Sequence of chain 1.B:
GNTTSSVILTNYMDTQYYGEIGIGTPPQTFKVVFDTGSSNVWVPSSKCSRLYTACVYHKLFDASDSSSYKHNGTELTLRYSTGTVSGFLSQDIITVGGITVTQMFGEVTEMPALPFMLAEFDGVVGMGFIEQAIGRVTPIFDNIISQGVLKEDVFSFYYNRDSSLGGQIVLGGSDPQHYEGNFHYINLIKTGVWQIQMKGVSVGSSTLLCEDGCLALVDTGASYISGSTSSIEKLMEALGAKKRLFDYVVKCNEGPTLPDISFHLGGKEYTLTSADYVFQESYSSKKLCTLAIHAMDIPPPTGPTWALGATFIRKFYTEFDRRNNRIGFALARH

Binding-site contacts:
Ligand atom C4 contacts residue ASN75 of chain 1.B at 4.3 Å.
Ligand atom C1 contacts residue THR77 of chain 1.B at 3.8 Å.
Ligand atom O6 contacts residue MET107 of chain 1.B at 4.4 Å.
Ligand atom C3 contacts residue THR77 of chain 1.B at 4.4 Å.
Ligand atom O6 contacts residue LEU92 of chain 1.B at 4.5 Å.
Ligand atom O6 contacts residue VAL140 of chain 1.B at 4.5 Å.
Ligand atom N2 contacts residue THR77 of chain 1.B at 3.1 Å (h-bond).
Ligand atom N2 contacts residue ASN75 of chain 1.B at 3.0 Å (h-bond).
Ligand atom C7 contacts residue THR77 of chain 1.B at 4.0 Å.
Ligand atom C8 contacts residue ASN75 of chain 1.B at 3.3 Å.
Ligand atom C7 contacts residue ASN75 of chain 1.B at 3.6 Å.
Ligand atom O5 contacts residue MET107 of chain 1.B at 4.0 Å.
Ligand atom C5 contacts residue ASN75 of chain 1.B at 3.7 Å.
Ligand atom C8 contacts residue THR77 of chain 1.B at 4.0 Å.
Ligand atom O5 contacts residue ASN75 of chain 1.B at 2.4 Å (h-bond).
Ligand atom O7 contacts residue ASN75 of chain 1.B at 3.8 Å.
Ligand atom C2 contacts residue ASN75 of chain 1.B at 2.5 Å.
Ligand atom C1 contacts residue LEU92 of chain 1.B at 4.4 Å (hydrophobic).
Ligand atom C3 contacts residue ASN75 of chain 1.B at 3.9 Å.
Ligand atom C1 contacts residue ASN75 of chain 1.B at 1.4 Å.
Ligand atom O5 contacts residue LEU92 of chain 1.B at 4.4 Å.
Ligand atom C2 contacts residue THR77 of chain 1.B at 3.9 Å.

This small molecule binds to this protein.
Small molecule (SMILES): CC(=O)N[C@@H]1[C@@H](O)[C@H](O)[C@@H](CO)O[C@H]1O